Binding-site contacts:
Ligand atom C6 contacts residue TYR167 of chain 1.C at 3.5 Å (hydrophobic).
Ligand atom C4 contacts residue ASN150 of chain 1.C at 4.3 Å.
Ligand atom C8 contacts residue TYR167 of chain 1.C at 3.5 Å (hydrophobic).
Ligand atom C8 contacts residue ASN138 of chain 1.C at 3.8 Å.
Ligand atom C3 contacts residue ASN150 of chain 1.C at 3.9 Å.
Ligand atom C2 contacts residue ASN150 of chain 1.C at 2.5 Å.
Ligand atom C8 contacts residue ASP322 of chain 1.C at 4.4 Å.
Ligand atom C7 contacts residue ASN150 of chain 1.C at 3.3 Å.
Ligand atom C1 contacts residue ASN150 of chain 1.C at 1.5 Å.
Ligand atom C7 contacts residue THR137 of chain 1.C at 3.9 Å.
Ligand atom O5 contacts residue ASN150 of chain 1.C at 2.4 Å (h-bond).
Ligand atom C8 contacts residue VAL136 of chain 1.C at 3.5 Å (hydrophobic).
Ligand atom O7 contacts residue THR137 of chain 1.C at 3.2 Å (h-bond).
Ligand atom C5 contacts residue ASN150 of chain 1.C at 3.8 Å.
Ligand atom O7 contacts residue VAL136 of chain 1.C at 3.9 Å.
Ligand atom O6 contacts residue TYR167 of chain 1.C at 4.4 Å.
Ligand atom C7 contacts residue VAL136 of chain 1.C at 4.2 Å (hydrophobic).
Ligand atom N2 contacts residue ASN150 of chain 1.C at 3.0 Å (h-bond).
Ligand atom C8 contacts residue THR137 of chain 1.C at 3.4 Å.
Ligand atom N2 contacts residue ASP322 of chain 1.C at 4.5 Å.
Ligand atom O7 contacts residue ASN150 of chain 1.C at 3.1 Å (h-bond).

The small molecule below binds the protein below.
Small molecule (SMILES): CC(=O)N[C@H]1[C@H](O[C@H]2[C@H](O)[C@@H](NC(C)=O)CO[C@@H]2CO)O[C@H](CO)[C@@H](O)[C@@H]1O

Sequence of chain 1.C:
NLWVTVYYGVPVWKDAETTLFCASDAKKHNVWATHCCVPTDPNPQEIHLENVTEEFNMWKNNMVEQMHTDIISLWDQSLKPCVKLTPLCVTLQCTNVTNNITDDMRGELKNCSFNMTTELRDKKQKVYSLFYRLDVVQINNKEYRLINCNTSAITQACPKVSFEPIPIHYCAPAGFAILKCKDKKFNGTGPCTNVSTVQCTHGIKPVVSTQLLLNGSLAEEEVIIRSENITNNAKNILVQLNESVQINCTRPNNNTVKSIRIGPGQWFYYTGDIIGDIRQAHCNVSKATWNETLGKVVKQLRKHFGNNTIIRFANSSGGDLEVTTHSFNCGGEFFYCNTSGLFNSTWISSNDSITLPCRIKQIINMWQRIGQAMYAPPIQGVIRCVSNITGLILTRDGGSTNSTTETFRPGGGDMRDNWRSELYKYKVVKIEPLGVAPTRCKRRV